Binding-site contacts:
Ligand atom O1 contacts residue LEU28 of chain 1.B at 3.6 Å.
Ligand atom N3 contacts residue ALA108 of chain 1.B at 3.2 Å (h-bond).
Ligand atom C7 contacts residue LEU174 of chain 1.B at 3.4 Å (hydrophobic).
Ligand atom C8 contacts residue EDO1 of chain 1.I at 3.3 Å.
Ligand atom N1 contacts residue GLU106 of chain 1.B at 3.7 Å.
Ligand atom N2 contacts residue GLU106 of chain 1.B at 2.8 Å (salt-bridge).
Ligand atom C8 contacts residue GLU75 of chain 1.B at 3.3 Å.
Ligand atom N3 contacts residue TYR107 of chain 1.B at 3.9 Å.
Ligand atom O2 contacts residue LYS58 of chain 1.B at 3.7 Å.
Ligand atom C21 contacts residue LYS58 of chain 1.B at 3.7 Å.
Ligand atom N2 contacts residue TYR107 of chain 1.B at 3.6 Å.
Ligand atom C12 contacts residue EDO1 of chain 1.I at 3.7 Å.
Ligand atom N2 contacts residue ALA56 of chain 1.B at 3.5 Å.
Ligand atom C9 contacts residue ASP185 of chain 1.B at 3.8 Å.
Ligand atom N2 contacts residue LEU174 of chain 1.B at 3.8 Å.
Ligand atom C7 contacts residue GLU106 of chain 1.B at 3.7 Å.
Ligand atom C21 contacts residue GLU75 of chain 1.B at 3.2 Å.
Ligand atom C12 contacts residue VAL105 of chain 1.B at 3.8 Å (hydrophobic).
Ligand atom C13 contacts residue EDO1 of chain 1.I at 3.5 Å.
Ligand atom N1 contacts residue TYR107 of chain 1.B at 3.4 Å.
Ligand atom C18 contacts residue ALA108 of chain 1.B at 3.9 Å (hydrophobic).
Ligand atom C4 contacts residue LEU174 of chain 1.B at 3.6 Å (hydrophobic).
Ligand atom C11 contacts residue EDO1 of chain 1.I at 3.8 Å.
Ligand atom C19 contacts residue TYR107 of chain 1.B at 3.9 Å (hydrophobic).
Ligand atom C20 contacts residue GLY111 of chain 1.B at 3.9 Å.
Ligand atom C1 contacts residue LEU174 of chain 1.B at 3.8 Å (hydrophobic).
Ligand atom C14 contacts residue ALA108 of chain 1.B at 3.9 Å (hydrophobic).
Ligand atom C7 contacts residue ALA56 of chain 1.B at 3.6 Å (hydrophobic).
Ligand atom C10 contacts residue EDO1 of chain 1.I at 3.6 Å.
Ligand atom C19 contacts residue ALA108 of chain 1.B at 3.2 Å (hydrophobic).
Ligand atom C20 contacts residue SER109 of chain 1.B at 3.4 Å.
Ligand atom N2 contacts residue ALA108 of chain 1.B at 3.5 Å (h-bond).
Ligand atom C5 contacts residue LEU174 of chain 1.B at 3.6 Å (hydrophobic).
Ligand atom C22 contacts residue VAL103 of chain 1.B at 3.2 Å (hydrophobic).
Ligand atom C13 contacts residue LYS58 of chain 1.B at 3.9 Å.
Ligand atom C1 contacts residue VAL105 of chain 1.B at 3.9 Å (hydrophobic).
Ligand atom C5 contacts residue ALA108 of chain 1.B at 3.9 Å (hydrophobic).
Ligand atom C9 contacts residue EDO1 of chain 1.I at 3.4 Å.
Ligand atom C6 contacts residue LEU174 of chain 1.B at 3.2 Å (hydrophobic).
Ligand atom N1 contacts residue ALA108 of chain 1.B at 2.8 Å (h-bond).

Sequence of chain 1.B:
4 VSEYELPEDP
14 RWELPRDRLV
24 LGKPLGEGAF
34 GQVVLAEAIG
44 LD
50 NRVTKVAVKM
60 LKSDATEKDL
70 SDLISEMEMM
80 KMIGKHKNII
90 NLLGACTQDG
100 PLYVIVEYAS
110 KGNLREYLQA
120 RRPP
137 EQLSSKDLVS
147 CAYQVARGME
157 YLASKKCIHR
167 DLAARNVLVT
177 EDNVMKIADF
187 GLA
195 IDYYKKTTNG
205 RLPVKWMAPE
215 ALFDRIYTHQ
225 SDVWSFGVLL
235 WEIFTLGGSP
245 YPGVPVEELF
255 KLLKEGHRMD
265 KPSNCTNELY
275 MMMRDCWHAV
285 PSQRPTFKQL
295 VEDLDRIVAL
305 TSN

The protein below binds the small molecule below.
Small molecule (SMILES): CCOc1cccc(-c2ccc3c(NC(=O)c4ccccc4)n[nH]c3c2)c1